Sequence of chain 1.B:
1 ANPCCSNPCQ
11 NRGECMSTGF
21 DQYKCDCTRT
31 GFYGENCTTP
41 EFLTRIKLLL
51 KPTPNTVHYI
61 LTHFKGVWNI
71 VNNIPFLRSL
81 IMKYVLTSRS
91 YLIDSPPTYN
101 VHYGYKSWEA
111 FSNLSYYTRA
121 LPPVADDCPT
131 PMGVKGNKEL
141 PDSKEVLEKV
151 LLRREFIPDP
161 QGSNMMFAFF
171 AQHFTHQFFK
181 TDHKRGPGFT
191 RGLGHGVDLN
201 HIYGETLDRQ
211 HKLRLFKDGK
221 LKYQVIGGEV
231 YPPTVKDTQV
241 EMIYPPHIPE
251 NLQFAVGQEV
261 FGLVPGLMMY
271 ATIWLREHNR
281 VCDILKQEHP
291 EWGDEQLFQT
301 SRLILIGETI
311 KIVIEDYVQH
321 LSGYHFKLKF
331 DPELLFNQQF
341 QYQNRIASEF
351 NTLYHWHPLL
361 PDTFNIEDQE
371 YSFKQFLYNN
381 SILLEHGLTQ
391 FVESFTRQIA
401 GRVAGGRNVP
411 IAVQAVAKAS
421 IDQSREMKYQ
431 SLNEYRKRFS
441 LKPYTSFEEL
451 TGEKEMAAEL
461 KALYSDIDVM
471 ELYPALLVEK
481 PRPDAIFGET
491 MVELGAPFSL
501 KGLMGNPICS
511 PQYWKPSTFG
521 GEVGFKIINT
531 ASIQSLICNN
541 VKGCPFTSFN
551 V

The protein below binds the small molecule below.
Small molecule (SMILES): Cc1ccc(Nc2c(F)cccc2Cl)c(CC(=O)O)c1

Binding-site contacts:
Ligand atom CAA contacts residue LEU353 of chain 1.B at 3.9 Å (hydrophobic).
Ligand atom CAQ contacts residue VAL318 of chain 1.B at 3.5 Å (hydrophobic).
Ligand atom CLE contacts residue ALA496 of chain 1.B at 3.8 Å.
Ligand atom CAA contacts residue MET491 of chain 1.B at 3.7 Å (hydrophobic).
Ligand atom CLE contacts residue LEU500 of chain 1.B at 3.6 Å.
Ligand atom CAN contacts residue SER499 of chain 1.B at 3.2 Å.
Ligand atom CLE contacts residue SER499 of chain 1.B at 3.6 Å.
Ligand atom CAN contacts residue TYR354 of chain 1.B at 3.2 Å (hydrophobic).
Ligand atom CAN contacts residue TYR317 of chain 1.B at 3.9 Å (hydrophobic).
Ligand atom FAD contacts residue LEU321 of chain 1.B at 3.4 Å.
Ligand atom CAO contacts residue TRP356 of chain 1.B at 3.7 Å (hydrophobic).
Ligand atom CLE contacts residue VAL318 of chain 1.B at 3.8 Å.
Ligand atom CAO contacts residue GLY495 of chain 1.B at 3.9 Å.
Ligand atom CAI contacts residue ALA496 of chain 1.B at 3.8 Å (hydrophobic).
Ligand atom CAI contacts residue GLY495 of chain 1.B at 3.4 Å.
Ligand atom CAA contacts residue TRP356 of chain 1.B at 3.6 Å (hydrophobic).
Ligand atom CAL contacts residue TYR354 of chain 1.B at 3.1 Å (hydrophobic).
Ligand atom OAC contacts residue VAL318 of chain 1.B at 3.2 Å.
Ligand atom CAA contacts residue GLY495 of chain 1.B at 3.9 Å.
Ligand atom CAF contacts residue SER322 of chain 1.B at 4.0 Å.
Ligand atom CAK contacts residue TYR354 of chain 1.B at 3.6 Å (hydrophobic).
Ligand atom CAH contacts residue VAL318 of chain 1.B at 3.8 Å (hydrophobic).
Ligand atom CAQ contacts residue ALA496 of chain 1.B at 3.6 Å (hydrophobic).
Ligand atom CAR contacts residue LEU321 of chain 1.B at 3.8 Å (hydrophobic).
Ligand atom CAT contacts residue VAL318 of chain 1.B at 3.8 Å (hydrophobic).
Ligand atom OAB contacts residue SER499 of chain 1.B at 3.4 Å (h-bond).
Ligand atom CAH contacts residue ALA496 of chain 1.B at 3.5 Å (hydrophobic).
Ligand atom CAJ contacts residue GLY495 of chain 1.B at 3.8 Å.
Ligand atom CAL contacts residue TYR317 of chain 1.B at 3.7 Å (hydrophobic).
Ligand atom CAI contacts residue MET491 of chain 1.B at 3.4 Å (hydrophobic).
Ligand atom OAB contacts residue TYR354 of chain 1.B at 2.6 Å (h-bond).
Ligand atom CAG contacts residue SER322 of chain 1.B at 3.7 Å.
Ligand atom CAL contacts residue LEU321 of chain 1.B at 3.7 Å (hydrophobic).
Ligand atom CAK contacts residue TRP356 of chain 1.B at 3.4 Å (hydrophobic).
Ligand atom CAS contacts residue LEU321 of chain 1.B at 3.9 Å (hydrophobic).
Ligand atom OAC contacts residue SER499 of chain 1.B at 2.3 Å (h-bond).
Ligand atom CAF contacts residue TYR324 of chain 1.B at 3.8 Å (hydrophobic).
Ligand atom NAM contacts residue LEU321 of chain 1.B at 3.9 Å.
Ligand atom CAJ contacts residue ALA496 of chain 1.B at 3.6 Å (hydrophobic).
Ligand atom CAG contacts residue VAL492 of chain 1.B at 3.8 Å (hydrophobic).